Sequence of chain 21.A:
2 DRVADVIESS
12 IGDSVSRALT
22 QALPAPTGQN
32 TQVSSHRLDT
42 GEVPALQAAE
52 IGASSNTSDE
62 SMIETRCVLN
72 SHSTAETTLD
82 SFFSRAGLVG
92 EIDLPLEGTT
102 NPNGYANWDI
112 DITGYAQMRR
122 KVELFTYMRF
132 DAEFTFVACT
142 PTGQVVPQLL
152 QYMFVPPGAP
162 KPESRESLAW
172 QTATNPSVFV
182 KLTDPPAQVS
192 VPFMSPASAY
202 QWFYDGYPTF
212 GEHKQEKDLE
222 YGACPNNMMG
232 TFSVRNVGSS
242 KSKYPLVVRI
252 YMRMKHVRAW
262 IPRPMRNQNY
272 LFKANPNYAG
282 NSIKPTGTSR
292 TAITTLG

Binding-site contacts:
Ligand atom C4 contacts residue VAL190 of chain 21.A at 3.8 Å (hydrophobic).
Ligand atom O1 contacts residue PHE155 of chain 21.A at 3.5 Å.
Ligand atom C2B contacts residue TYR201 of chain 21.A at 3.4 Å (hydrophobic).
Ligand atom C3B contacts residue TRP203 of chain 21.A at 3.2 Å (hydrophobic).
Ligand atom C5B contacts residue ASP112 of chain 21.A at 3.9 Å.
Ligand atom N2 contacts residue PHE155 of chain 21.A at 3.6 Å.
Ligand atom N3A contacts residue ILE113 of chain 21.A at 3.7 Å.
Ligand atom C2B contacts residue TRP203 of chain 21.A at 4.1 Å (hydrophobic).
Ligand atom N2 contacts residue PHE233 of chain 21.A at 3.8 Å.
Ligand atom C4C contacts residue VAL192 of chain 21.A at 3.5 Å (hydrophobic).
Ligand atom C3B contacts residue ASN228 of chain 21.A at 4.0 Å.
Ligand atom O1 contacts residue PHE233 of chain 21.A at 3.1 Å.
Ligand atom C3 contacts residue PHE155 of chain 21.A at 4.0 Å (hydrophobic).
Ligand atom O1B contacts residue TYR201 of chain 21.A at 3.4 Å.
Ligand atom O1A contacts residue ASN228 of chain 21.A at 3.7 Å.
Ligand atom C4 contacts residue ILE24 of chain 21.C at 4.0 Å (hydrophobic).
Ligand atom C5C contacts residue ILE111 of chain 21.A at 3.7 Å (hydrophobic).
Ligand atom C31 contacts residue VAL179 of chain 21.A at 3.5 Å (hydrophobic).
Ligand atom C4A contacts residue THR114 of chain 21.A at 3.6 Å.
Ligand atom N3A contacts residue ASP112 of chain 21.A at 2.8 Å (salt-bridge).
Ligand atom O1A contacts residue TRP203 of chain 21.A at 3.3 Å.
Ligand atom C5C contacts residue PHE135 of chain 21.A at 3.5 Å (hydrophobic).
Ligand atom C2C contacts residue VAL192 of chain 21.A at 3.7 Å (hydrophobic).
Ligand atom C4A contacts residue ASP112 of chain 21.A at 3.0 Å.
Ligand atom C5 contacts residue PHE233 of chain 21.A at 3.9 Å (hydrophobic).
Ligand atom C31 contacts residue ILE24 of chain 21.C at 3.6 Å (hydrophobic).
Ligand atom C5B contacts residue ILE113 of chain 21.A at 3.5 Å (hydrophobic).
Ligand atom C6C contacts residue TYR201 of chain 21.A at 4.0 Å (hydrophobic).
Ligand atom C2A contacts residue TRP203 of chain 21.A at 3.6 Å (hydrophobic).
Ligand atom C4B contacts residue TRP203 of chain 21.A at 3.6 Å (hydrophobic).
Ligand atom O1B contacts residue MET230 of chain 21.A at 4.0 Å.
Ligand atom C4B contacts residue ASN228 of chain 21.A at 4.0 Å.
Ligand atom C7C contacts residue MET230 of chain 21.A at 4.1 Å (hydrophobic).
Ligand atom C5B contacts residue ILE111 of chain 21.A at 4.0 Å (hydrophobic).
Ligand atom C6B contacts residue ILE113 of chain 21.A at 4.0 Å (hydrophobic).
Ligand atom C5A contacts residue ASN228 of chain 21.A at 4.0 Å.
Ligand atom C5 contacts residue PHE155 of chain 21.A at 3.9 Å (hydrophobic).
Ligand atom C31 contacts residue PRO177 of chain 21.A at 3.9 Å (hydrophobic).
Ligand atom C3C contacts residue PHE135 of chain 21.A at 3.8 Å (hydrophobic).
Ligand atom C4C contacts residue PHE135 of chain 21.A at 3.7 Å (hydrophobic).

This small molecule binds to this protein.
Small molecule (SMILES): Cc1cc(CCCCCCCOc2ccc(C3=NCCO3)cc2)on1

Sequence of chain 21.C:
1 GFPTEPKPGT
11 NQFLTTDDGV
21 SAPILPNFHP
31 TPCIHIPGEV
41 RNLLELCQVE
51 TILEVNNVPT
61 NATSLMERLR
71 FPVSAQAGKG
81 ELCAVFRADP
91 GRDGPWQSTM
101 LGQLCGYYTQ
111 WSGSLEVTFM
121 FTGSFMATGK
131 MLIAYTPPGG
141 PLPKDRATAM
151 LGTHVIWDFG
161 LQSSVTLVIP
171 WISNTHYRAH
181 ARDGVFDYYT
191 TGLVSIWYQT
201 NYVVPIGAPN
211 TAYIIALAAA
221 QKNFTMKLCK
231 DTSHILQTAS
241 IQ

Sequence of chain 22.C:
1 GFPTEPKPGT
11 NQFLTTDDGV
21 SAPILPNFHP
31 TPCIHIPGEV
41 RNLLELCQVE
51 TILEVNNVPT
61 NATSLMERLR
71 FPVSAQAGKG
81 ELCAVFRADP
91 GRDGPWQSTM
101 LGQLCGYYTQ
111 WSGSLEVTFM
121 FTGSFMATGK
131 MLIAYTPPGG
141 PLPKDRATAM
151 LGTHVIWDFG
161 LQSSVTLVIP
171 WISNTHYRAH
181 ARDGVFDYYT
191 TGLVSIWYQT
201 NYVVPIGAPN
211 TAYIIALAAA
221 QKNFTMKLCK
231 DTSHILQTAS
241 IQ